Binding-site contacts:
Ligand atom O2P contacts residue THR178 of chain 1.G at 4.1 Å.
Ligand atom O2P contacts residue HIS180 of chain 1.G at 3.6 Å.
Ligand atom O2 contacts residue SER152 of chain 1.G at 3.9 Å.
Ligand atom C2 contacts residue HIS180 of chain 1.G at 4.4 Å.
Ligand atom O1 contacts residue NAD1 of chain 1.NA at 2.8 Å (h-bond).
Ligand atom C2 contacts residue SER152 of chain 1.G at 4.4 Å.
Ligand atom P contacts residue CYS153 of chain 1.G at 3.9 Å.
Ligand atom O2P contacts residue THR154 of chain 1.G at 2.5 Å (h-bond).
Ligand atom O1P contacts residue ARG234 of chain 1.G at 3.5 Å (salt-bridge).
Ligand atom P contacts residue THR154 of chain 1.G at 3.3 Å.
Ligand atom C3 contacts residue ARG234 of chain 1.G at 3.8 Å.
Ligand atom O2 contacts residue CYS153 of chain 1.G at 3.6 Å (h-bond).
Ligand atom O3P contacts residue THR211 of chain 1.G at 3.1 Å (h-bond).
Ligand atom C1 contacts residue THR183 of chain 1.G at 4.2 Å.
Ligand atom O1 contacts residue CYS153 of chain 1.G at 2.8 Å (h-bond).
Ligand atom C1 contacts residue NAD1 of chain 1.NA at 3.0 Å.
Ligand atom O1P contacts residue THR154 of chain 1.G at 4.2 Å.
Ligand atom O2P contacts residue THR211 of chain 1.G at 2.6 Å (h-bond).
Ligand atom C3 contacts residue HIS180 of chain 1.G at 4.3 Å.
Ligand atom O1 contacts residue THR183 of chain 1.G at 3.7 Å.
Ligand atom C2 contacts residue CYS153 of chain 1.G at 2.8 Å (hydrophobic).
Ligand atom C3 contacts residue CYS153 of chain 1.G at 3.8 Å (hydrophobic).
Ligand atom O4P contacts residue THR154 of chain 1.G at 3.1 Å (h-bond).
Ligand atom P contacts residue THR211 of chain 1.G at 3.4 Å.
Ligand atom P contacts residue SER152 of chain 1.G at 4.1 Å.
Ligand atom O4P contacts residue SER152 of chain 1.G at 2.8 Å (h-bond).
Ligand atom O1 contacts residue ASN315 of chain 1.G at 4.0 Å.
Ligand atom C1 contacts residue HIS180 of chain 1.G at 4.0 Å.
Ligand atom C1 contacts residue CYS153 of chain 1.G at 3.1 Å (hydrophobic).
Ligand atom C2 contacts residue NAD1 of chain 1.NA at 3.7 Å.
Ligand atom O4P contacts residue CYS153 of chain 1.G at 3.2 Å (h-bond).
Ligand atom P contacts residue HIS180 of chain 1.G at 4.2 Å.
Ligand atom O1P contacts residue HIS180 of chain 1.G at 3.3 Å (h-bond).
Ligand atom O4P contacts residue THR211 of chain 1.G at 4.1 Å.
Ligand atom O2 contacts residue NAD1 of chain 1.NA at 3.0 Å.
Ligand atom O3P contacts residue SER152 of chain 1.G at 4.4 Å.
Ligand atom O1P contacts residue CYS153 of chain 1.G at 3.4 Å (h-bond).
Ligand atom O1 contacts residue HIS180 of chain 1.G at 3.1 Å (h-bond).

This protein binds this small molecule.
Small molecule (SMILES): O=C[C@H](O)COP(=O)(O)O

Sequence of chain 1.G:
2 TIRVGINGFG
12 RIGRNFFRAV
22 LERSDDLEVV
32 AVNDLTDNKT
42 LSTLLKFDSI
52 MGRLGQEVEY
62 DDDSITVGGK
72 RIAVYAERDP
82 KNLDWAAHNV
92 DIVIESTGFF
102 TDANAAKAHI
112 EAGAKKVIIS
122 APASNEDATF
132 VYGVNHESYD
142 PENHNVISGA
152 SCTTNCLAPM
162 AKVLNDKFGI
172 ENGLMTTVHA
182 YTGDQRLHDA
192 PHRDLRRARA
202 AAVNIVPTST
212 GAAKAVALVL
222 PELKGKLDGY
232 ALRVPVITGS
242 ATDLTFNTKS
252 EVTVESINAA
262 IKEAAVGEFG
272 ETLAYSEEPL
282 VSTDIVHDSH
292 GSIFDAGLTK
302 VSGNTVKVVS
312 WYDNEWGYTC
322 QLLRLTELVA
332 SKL